Sequence of chain 1.A:
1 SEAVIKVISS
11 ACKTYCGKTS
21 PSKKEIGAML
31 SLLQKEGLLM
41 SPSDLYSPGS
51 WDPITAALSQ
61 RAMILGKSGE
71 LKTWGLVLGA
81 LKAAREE

Binding-site contacts:
Ligand atom O2 contacts residue LYS6 of chain 1.A at 3.4 Å.
Ligand atom O1 contacts residue LYS13 of chain 1.A at 3.4 Å.
Ligand atom O6 contacts residue LYS13 of chain 1.A at 3.1 Å (salt-bridge).
Ligand atom O12 contacts residue LYS13 of chain 1.A at 3.7 Å.
Ligand atom O5 contacts residue SER22 of chain 1.A at 4.4 Å.
Ligand atom O31 contacts residue LYS23 of chain 1.A at 4.0 Å.
Ligand atom C3 contacts residue LYS23 of chain 1.A at 3.8 Å.
Ligand atom P1 contacts residue LYS13 of chain 1.A at 4.3 Å.
Ligand atom C4 contacts residue LYS23 of chain 1.A at 3.6 Å.
Ligand atom O32 contacts residue LYS23 of chain 1.A at 3.7 Å.
Ligand atom O52 contacts residue SER22 of chain 1.A at 3.4 Å.
Ligand atom O5 contacts residue LYS23 of chain 1.A at 3.5 Å (salt-bridge).
Ligand atom O52 contacts residue LYS24 of chain 1.A at 2.8 Å (salt-bridge).
Ligand atom O53 contacts residue LYS24 of chain 1.A at 3.2 Å (salt-bridge).
Ligand atom O3 contacts residue LYS23 of chain 1.A at 2.9 Å (salt-bridge).
Ligand atom O33 contacts residue LYS6 of chain 1.A at 3.6 Å (salt-bridge).
Ligand atom O2 contacts residue SER9 of chain 1.A at 3.5 Å.
Ligand atom O32 contacts residue LYS6 of chain 1.A at 3.5 Å (salt-bridge).
Ligand atom O52 contacts residue LYS23 of chain 1.A at 3.8 Å.
Ligand atom O3 contacts residue LYS6 of chain 1.A at 3.5 Å.
Ligand atom P5 contacts residue LYS23 of chain 1.A at 4.3 Å.
Ligand atom O4 contacts residue LYS23 of chain 1.A at 3.0 Å (salt-bridge).
Ligand atom C1 contacts residue LYS13 of chain 1.A at 4.3 Å.
Ligand atom P3 contacts residue LYS23 of chain 1.A at 3.6 Å.
Ligand atom P5 contacts residue LYS24 of chain 1.A at 3.6 Å.
Ligand atom O13 contacts residue LYS13 of chain 1.A at 4.5 Å.
Ligand atom C5 contacts residue LYS23 of chain 1.A at 4.3 Å.
Ligand atom P3 contacts residue LYS6 of chain 1.A at 3.8 Å.
Ligand atom C2 contacts residue LYS6 of chain 1.A at 4.2 Å.
Ligand atom C6 contacts residue LYS13 of chain 1.A at 4.0 Å.

The small molecule below binds the protein below.
Small molecule (SMILES): O=P(O)(O)OC1C(O)C(OP(=O)(O)O)C(O)C(OP(=O)(O)O)C1O